Sequence of chain 2.A:
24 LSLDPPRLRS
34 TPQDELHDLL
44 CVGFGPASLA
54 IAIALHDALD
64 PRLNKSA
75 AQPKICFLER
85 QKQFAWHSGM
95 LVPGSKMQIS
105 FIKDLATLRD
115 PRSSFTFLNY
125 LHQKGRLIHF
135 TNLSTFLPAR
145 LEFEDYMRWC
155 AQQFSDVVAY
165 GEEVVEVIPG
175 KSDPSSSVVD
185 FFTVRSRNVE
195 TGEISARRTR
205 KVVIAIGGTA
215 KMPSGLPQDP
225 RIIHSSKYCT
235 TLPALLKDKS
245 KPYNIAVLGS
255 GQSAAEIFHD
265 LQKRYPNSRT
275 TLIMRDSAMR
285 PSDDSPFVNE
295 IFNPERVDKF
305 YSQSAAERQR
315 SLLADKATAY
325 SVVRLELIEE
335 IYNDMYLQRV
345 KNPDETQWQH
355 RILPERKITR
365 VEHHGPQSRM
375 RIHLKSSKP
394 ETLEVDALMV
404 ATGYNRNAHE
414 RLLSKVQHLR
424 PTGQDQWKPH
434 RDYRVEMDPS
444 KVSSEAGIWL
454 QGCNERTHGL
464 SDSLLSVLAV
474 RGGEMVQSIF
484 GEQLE

This protein binds this small molecule.
Small molecule (SMILES): NCCC[C@H](N)C(=O)O

Binding-site contacts:
Ligand atom CA contacts residue ASN293 of chain 2.A at 3.5 Å.
Ligand atom CB contacts residue SER469 of chain 2.A at 3.8 Å.
Ligand atom N contacts residue ASP288 of chain 2.A at 4.3 Å.
Ligand atom C contacts residue SER469 of chain 2.A at 3.8 Å.
Ligand atom C contacts residue ILE103 of chain 2.A at 3.9 Å (hydrophobic).
Ligand atom CA contacts residue SER469 of chain 2.A at 4.1 Å.
Ligand atom O contacts residue ASN293 of chain 2.A at 2.8 Å (h-bond).
Ligand atom CB contacts residue LEU467 of chain 2.A at 4.0 Å (hydrophobic).
Ligand atom N contacts residue GLN102 of chain 2.A at 4.5 Å.
Ligand atom CB contacts residue ILE103 of chain 2.A at 3.8 Å (hydrophobic).
Ligand atom C contacts residue LYS107 of chain 2.A at 3.5 Å.
Ligand atom CA contacts residue PHE296 of chain 2.A at 3.5 Å (hydrophobic).
Ligand atom CB contacts residue GLN102 of chain 2.A at 4.0 Å.
Ligand atom CD contacts residue GLN102 of chain 2.A at 3.8 Å.
Ligand atom CD contacts residue LEU467 of chain 2.A at 3.8 Å (hydrophobic).
Ligand atom N contacts residue PHE296 of chain 2.A at 3.8 Å.
Ligand atom O contacts residue PHE296 of chain 2.A at 4.5 Å.
Ligand atom CG contacts residue GLN102 of chain 2.A at 4.1 Å.
Ligand atom C contacts residue ASN293 of chain 2.A at 3.7 Å.
Ligand atom CG contacts residue LEU467 of chain 2.A at 3.6 Å (hydrophobic).
Ligand atom C contacts residue PHE296 of chain 2.A at 3.9 Å (hydrophobic).
Ligand atom OXT contacts residue ASN293 of chain 2.A at 4.5 Å.
Ligand atom CG contacts residue PHE296 of chain 2.A at 4.5 Å (hydrophobic).
Ligand atom O contacts residue ILE103 of chain 2.A at 4.0 Å.
Ligand atom OXT contacts residue LYS107 of chain 2.A at 2.9 Å (salt-bridge).
Ligand atom CG contacts residue THR322 of chain 2.A at 4.4 Å.
Ligand atom OXT contacts residue ILE103 of chain 2.A at 3.4 Å.
Ligand atom N contacts residue ASN293 of chain 2.A at 2.7 Å (h-bond).
Ligand atom NE contacts residue LEU467 of chain 2.A at 4.2 Å.
Ligand atom OXT contacts residue PHE296 of chain 2.A at 3.4 Å.
Ligand atom NE contacts residue GLN102 of chain 2.A at 4.1 Å.
Ligand atom OXT contacts residue SER469 of chain 2.A at 2.8 Å (h-bond).
Ligand atom O contacts residue LYS107 of chain 2.A at 3.2 Å (salt-bridge).